The protein below binds the small molecule below.
Small molecule (SMILES): CC(=O)N[C@@H]1[C@@H](O)[C@H](O)[C@@H](CO)O[C@H]1O

Sequence of chain 1.B:
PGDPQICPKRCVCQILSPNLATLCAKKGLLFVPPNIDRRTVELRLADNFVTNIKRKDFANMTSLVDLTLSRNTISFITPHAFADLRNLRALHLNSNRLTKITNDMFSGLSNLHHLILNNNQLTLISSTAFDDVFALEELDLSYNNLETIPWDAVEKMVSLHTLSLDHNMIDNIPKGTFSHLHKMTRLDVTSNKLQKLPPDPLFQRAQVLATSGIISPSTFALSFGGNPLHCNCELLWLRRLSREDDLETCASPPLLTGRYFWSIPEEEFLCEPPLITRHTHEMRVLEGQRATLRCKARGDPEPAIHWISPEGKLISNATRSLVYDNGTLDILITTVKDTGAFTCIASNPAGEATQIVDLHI

Binding-site contacts:
Ligand atom O5 contacts residue ASN317 of chain 1.B at 2.5 Å (h-bond).
Ligand atom C5 contacts residue ASN317 of chain 1.B at 3.7 Å.
Ligand atom C5 contacts residue ASP325 of chain 1.B at 4.2 Å.
Ligand atom C5 contacts residue VAL323 of chain 1.B at 4.5 Å (hydrophobic).
Ligand atom N2 contacts residue ASN317 of chain 1.B at 2.6 Å (h-bond).
Ligand atom C6 contacts residue VAL323 of chain 1.B at 4.4 Å (hydrophobic).
Ligand atom C4 contacts residue ASN317 of chain 1.B at 4.2 Å.
Ligand atom O6 contacts residue VAL323 of chain 1.B at 3.5 Å (h-bond).
Ligand atom C3 contacts residue ASN317 of chain 1.B at 3.7 Å.
Ligand atom O7 contacts residue ASN317 of chain 1.B at 3.9 Å.
Ligand atom C2 contacts residue ASN317 of chain 1.B at 2.3 Å.
Ligand atom C7 contacts residue ASN317 of chain 1.B at 3.5 Å.
Ligand atom O5 contacts residue VAL323 of chain 1.B at 3.7 Å.
Ligand atom O6 contacts residue ASP325 of chain 1.B at 3.9 Å.
Ligand atom C8 contacts residue ASN317 of chain 1.B at 4.5 Å.
Ligand atom C1 contacts residue VAL323 of chain 1.B at 4.3 Å (hydrophobic).
Ligand atom O6 contacts residue TYR324 of chain 1.B at 4.1 Å.
Ligand atom C6 contacts residue ASP325 of chain 1.B at 3.4 Å.
Ligand atom C1 contacts residue ASN317 of chain 1.B at 1.4 Å.